Binding-site contacts:
Ligand atom C17 contacts residue ALA433 of chain 1.A at 4.2 Å (hydrophobic).
Ligand atom C12 contacts residue TYR507 of chain 1.D at 4.2 Å (hydrophobic).
Ligand atom C20 contacts residue TYR507 of chain 1.D at 3.8 Å (hydrophobic).
Ligand atom C14 contacts residue CYS429 of chain 1.A at 4.1 Å (hydrophobic).
Ligand atom O1 contacts residue ILE468 of chain 1.A at 3.9 Å.
Ligand atom C9 contacts residue VAL432 of chain 1.A at 4.3 Å (hydrophobic).
Ligand atom C17 contacts residue CYS429 of chain 1.A at 3.4 Å (hydrophobic).
Ligand atom C5 contacts residue TYR499 of chain 1.D at 3.6 Å (hydrophobic).
Ligand atom C10 contacts residue VAL432 of chain 1.A at 3.8 Å (hydrophobic).
Ligand atom C8 contacts residue PHE465 of chain 1.A at 4.2 Å (hydrophobic).
Ligand atom O1 contacts residue VAL432 of chain 1.A at 3.2 Å.
Ligand atom N1 contacts residue TYR436 of chain 1.A at 3.7 Å.
Ligand atom C9 contacts residue TYR436 of chain 1.A at 3.5 Å (hydrophobic).
Ligand atom C20 contacts residue PHE465 of chain 1.A at 3.4 Å (hydrophobic).
Ligand atom C3 contacts residue SER461 of chain 1.A at 3.7 Å.
Ligand atom C22 contacts residue PHE513 of chain 1.A at 3.6 Å (hydrophobic).
Ligand atom C16 contacts residue CYS429 of chain 1.A at 3.4 Å (hydrophobic).
Ligand atom O2 contacts residue PHE465 of chain 1.A at 3.0 Å.
Ligand atom C12 contacts residue PHE513 of chain 1.A at 4.0 Å (hydrophobic).
Ligand atom C5 contacts residue SER461 of chain 1.A at 4.2 Å.
Ligand atom C20 contacts residue SER503 of chain 1.D at 3.8 Å.
Ligand atom C6 contacts residue TYR436 of chain 1.A at 4.1 Å (hydrophobic).
Ligand atom C21 contacts residue PHE513 of chain 1.A at 4.2 Å (hydrophobic).
Ligand atom C13 contacts residue SER503 of chain 1.D at 4.2 Å.
Ligand atom C19 contacts residue CYS429 of chain 1.A at 4.1 Å (hydrophobic).
Ligand atom O3 contacts residue TYR436 of chain 1.A at 3.1 Å.
Ligand atom C8 contacts residue TYR436 of chain 1.A at 4.1 Å (hydrophobic).
Ligand atom C1 contacts residue TYR436 of chain 1.A at 3.7 Å (hydrophobic).
Ligand atom C7 contacts residue TYR436 of chain 1.A at 3.3 Å (hydrophobic).
Ligand atom C4 contacts residue SER461 of chain 1.A at 3.8 Å.
Ligand atom O3 contacts residue ALA433 of chain 1.A at 3.4 Å.
Ligand atom C2 contacts residue SER461 of chain 1.A at 4.0 Å.
Ligand atom C15 contacts residue CYS429 of chain 1.A at 3.7 Å (hydrophobic).
Ligand atom C2 contacts residue TYR436 of chain 1.A at 4.2 Å (hydrophobic).
Ligand atom C18 contacts residue CYS429 of chain 1.A at 3.8 Å (hydrophobic).
Ligand atom C11 contacts residue PHE513 of chain 1.A at 4.2 Å (hydrophobic).
Ligand atom C16 contacts residue ALA433 of chain 1.A at 3.9 Å (hydrophobic).
Ligand atom O2 contacts residue ILE468 of chain 1.A at 4.2 Å.
Ligand atom C22 contacts residue CYS429 of chain 1.A at 3.8 Å (hydrophobic).
Ligand atom C4 contacts residue TYR499 of chain 1.D at 3.5 Å (hydrophobic).

Sequence of chain 1.D:
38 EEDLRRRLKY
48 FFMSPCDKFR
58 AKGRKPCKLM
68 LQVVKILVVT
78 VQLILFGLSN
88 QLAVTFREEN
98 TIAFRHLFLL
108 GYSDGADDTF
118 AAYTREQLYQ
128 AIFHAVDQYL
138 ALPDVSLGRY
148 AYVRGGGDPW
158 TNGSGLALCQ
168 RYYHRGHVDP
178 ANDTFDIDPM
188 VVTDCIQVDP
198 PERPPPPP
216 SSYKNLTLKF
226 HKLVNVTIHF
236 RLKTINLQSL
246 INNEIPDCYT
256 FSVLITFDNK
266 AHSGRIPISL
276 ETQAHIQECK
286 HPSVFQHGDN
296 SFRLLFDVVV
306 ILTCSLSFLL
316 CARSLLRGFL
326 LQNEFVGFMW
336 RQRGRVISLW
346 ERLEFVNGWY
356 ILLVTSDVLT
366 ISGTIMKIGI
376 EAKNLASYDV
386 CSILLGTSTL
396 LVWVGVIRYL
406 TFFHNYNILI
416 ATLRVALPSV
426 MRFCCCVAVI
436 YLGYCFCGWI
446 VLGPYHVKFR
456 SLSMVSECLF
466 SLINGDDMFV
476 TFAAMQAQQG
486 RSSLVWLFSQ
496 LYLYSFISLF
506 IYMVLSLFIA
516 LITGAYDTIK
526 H

This small molecule binds to this protein.
Small molecule (SMILES): C[C@H]1CC(C)(C)N(C(=O)CN2C(=O)c3ccccc3C2=O)c2ccccc21

Sequence of chain 1.A:
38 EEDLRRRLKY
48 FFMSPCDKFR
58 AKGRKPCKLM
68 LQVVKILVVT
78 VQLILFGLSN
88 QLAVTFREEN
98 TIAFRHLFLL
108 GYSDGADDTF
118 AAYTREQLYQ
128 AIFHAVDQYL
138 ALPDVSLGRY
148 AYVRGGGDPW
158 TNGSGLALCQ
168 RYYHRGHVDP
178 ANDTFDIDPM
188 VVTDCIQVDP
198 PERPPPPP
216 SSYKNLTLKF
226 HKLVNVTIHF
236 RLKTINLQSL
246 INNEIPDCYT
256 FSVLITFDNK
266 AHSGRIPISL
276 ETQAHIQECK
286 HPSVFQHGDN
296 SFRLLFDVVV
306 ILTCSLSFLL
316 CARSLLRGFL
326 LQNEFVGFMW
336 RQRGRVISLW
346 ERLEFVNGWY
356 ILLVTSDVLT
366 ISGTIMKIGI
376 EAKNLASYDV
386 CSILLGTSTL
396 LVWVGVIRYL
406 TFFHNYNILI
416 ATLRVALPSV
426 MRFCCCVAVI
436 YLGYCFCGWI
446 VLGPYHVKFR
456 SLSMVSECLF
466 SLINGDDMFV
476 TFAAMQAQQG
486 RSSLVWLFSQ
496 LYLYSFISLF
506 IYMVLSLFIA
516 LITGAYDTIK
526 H